A protein and the small-molecule ligand that binds it are described below.
Small molecule (SMILES): OC[C@@H](O)[C@@H](O)[C@H](O)[C@@H](O)CO

Binding-site contacts:
Ligand atom C3 contacts residue NDP1 of chain 1.GA at 3.4 Å.
Ligand atom C6 contacts residue PHE163 of chain 1.F at 3.5 Å (hydrophobic).
Ligand atom C1 contacts residue NDP1 of chain 1.GA at 3.2 Å.
Ligand atom C1 contacts residue TYR189 of chain 1.F at 3.2 Å (hydrophobic).
Ligand atom O3 contacts residue ARG172 of chain 1.F at 3.1 Å (salt-bridge).
Ligand atom O5 contacts residue ILE186 of chain 1.F at 4.4 Å.
Ligand atom O4 contacts residue PHE163 of chain 1.F at 3.5 Å.
Ligand atom C2 contacts residue TYR189 of chain 1.F at 3.2 Å (hydrophobic).
Ligand atom C4 contacts residue PHE163 of chain 1.F at 4.0 Å (hydrophobic).
Ligand atom C2 contacts residue LYS104 of chain 1.F at 3.7 Å.
Ligand atom C2 contacts residue ASP185 of chain 1.F at 4.2 Å.
Ligand atom C1 contacts residue TYR267 of chain 1.F at 3.9 Å (hydrophobic).
Ligand atom O4 contacts residue ARG172 of chain 1.F at 3.3 Å (salt-bridge).
Ligand atom O3 contacts residue LYS104 of chain 1.F at 3.3 Å (salt-bridge).
Ligand atom O1 contacts residue NDP1 of chain 1.GA at 4.1 Å.
Ligand atom O6 contacts residue PHE163 of chain 1.F at 3.6 Å.
Ligand atom O1 contacts residue TYR267 of chain 1.F at 4.5 Å.
Ligand atom C2 contacts residue NDP1 of chain 1.GA at 3.5 Å.
Ligand atom O2 contacts residue LYS104 of chain 1.F at 2.6 Å (salt-bridge).
Ligand atom O4 contacts residue ASP185 of chain 1.F at 2.8 Å (salt-bridge).
Ligand atom C3 contacts residue ASP185 of chain 1.F at 4.0 Å.
Ligand atom O3 contacts residue ASP185 of chain 1.F at 2.9 Å (salt-bridge).
Ligand atom O2 contacts residue NDP1 of chain 1.GA at 3.1 Å.
Ligand atom C1 contacts residue ARG132 of chain 1.F at 3.6 Å.
Ligand atom C3 contacts residue ARG172 of chain 1.F at 3.9 Å.
Ligand atom O3 contacts residue NDP1 of chain 1.GA at 3.5 Å.
Ligand atom C4 contacts residue ARG172 of chain 1.F at 4.2 Å.
Ligand atom O2 contacts residue TYR189 of chain 1.F at 2.4 Å (h-bond).
Ligand atom C4 contacts residue ASP185 of chain 1.F at 3.3 Å.
Ligand atom O1 contacts residue TYR189 of chain 1.F at 3.6 Å.
Ligand atom C5 contacts residue PHE163 of chain 1.F at 4.3 Å (hydrophobic).
Ligand atom C3 contacts residue LYS104 of chain 1.F at 4.1 Å.
Ligand atom O1 contacts residue ARG132 of chain 1.F at 3.4 Å (salt-bridge).
Ligand atom O2 contacts residue ASP185 of chain 1.F at 3.9 Å.

Sequence of chain 1.F:
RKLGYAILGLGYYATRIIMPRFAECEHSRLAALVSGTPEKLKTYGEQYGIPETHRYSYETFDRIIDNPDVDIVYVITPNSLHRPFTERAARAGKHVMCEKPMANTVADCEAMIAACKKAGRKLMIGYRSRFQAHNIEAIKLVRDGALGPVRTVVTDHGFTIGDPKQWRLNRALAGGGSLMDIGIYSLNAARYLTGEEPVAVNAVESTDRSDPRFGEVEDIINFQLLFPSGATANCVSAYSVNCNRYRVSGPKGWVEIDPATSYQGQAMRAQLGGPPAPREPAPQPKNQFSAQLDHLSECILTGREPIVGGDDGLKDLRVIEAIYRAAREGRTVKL